A protein and the small-molecule ligand that binds it are described below.
Small molecule (SMILES): CC(=O)N[C@H]1[C@H](O[C@H]2[C@H](O[C@@H]3O[C@@H](C)[C@@H](O)[C@@H](O)[C@@H]3O)[C@@H](NC(C)=O)CO[C@@H]2CO)O[C@H](CO)[C@@H](O)[C@@H]1O

Binding-site contacts:
Ligand atom C4 contacts residue ASN44 of chain 1.A at 4.2 Å.
Ligand atom N2 contacts residue PRO213 of chain 1.A at 3.8 Å.
Ligand atom C7 contacts residue PRO213 of chain 1.A at 4.1 Å (hydrophobic).
Ligand atom C5 contacts residue ASN44 of chain 1.A at 3.7 Å.
Ligand atom O7 contacts residue ASN44 of chain 1.A at 3.9 Å.
Ligand atom O6 contacts residue ARG21 of chain 1.A at 4.5 Å.
Ligand atom C8 contacts residue PRO213 of chain 1.A at 4.3 Å (hydrophobic).
Ligand atom C3 contacts residue ASN44 of chain 1.A at 3.8 Å.
Ligand atom C1 contacts residue ASN44 of chain 1.A at 1.4 Å.
Ligand atom O5 contacts residue ASN44 of chain 1.A at 2.4 Å (h-bond).
Ligand atom C7 contacts residue ASN44 of chain 1.A at 3.8 Å.
Ligand atom N2 contacts residue ASN44 of chain 1.A at 2.9 Å (h-bond).
Ligand atom C2 contacts residue ASN44 of chain 1.A at 2.5 Å.

Sequence of chain 1.A:
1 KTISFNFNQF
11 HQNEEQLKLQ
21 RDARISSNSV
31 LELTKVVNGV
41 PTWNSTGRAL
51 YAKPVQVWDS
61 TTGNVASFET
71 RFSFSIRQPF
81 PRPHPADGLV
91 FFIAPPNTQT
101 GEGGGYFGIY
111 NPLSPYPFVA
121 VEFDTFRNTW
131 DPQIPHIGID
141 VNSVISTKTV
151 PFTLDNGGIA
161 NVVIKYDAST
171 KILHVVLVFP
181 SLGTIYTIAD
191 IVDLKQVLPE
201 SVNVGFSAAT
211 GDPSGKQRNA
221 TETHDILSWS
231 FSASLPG